Binding-site contacts:
Ligand atom O24 contacts residue LYS70 of chain 4.A at 3.3 Å.
Ligand atom C16 contacts residue ASN53 of chain 4.A at 3.8 Å.
Ligand atom C2 contacts residue LYS70 of chain 4.A at 3.8 Å.
Ligand atom C32 contacts residue ARG173 of chain 2.A at 3.3 Å.
Ligand atom N3 contacts residue LYS70 of chain 4.A at 3.7 Å.
Ligand atom C32 contacts residue GLN63 of chain 4.A at 3.2 Å.
Ligand atom C9 contacts residue LEU56 of chain 4.A at 3.7 Å (hydrophobic).
Ligand atom C10 contacts residue MET66 of chain 4.A at 3.6 Å (hydrophobic).
Ligand atom C30 contacts residue LYS182 of chain 2.A at 3.7 Å.
Ligand atom C8 contacts residue LEU56 of chain 4.A at 3.6 Å (hydrophobic).
Ligand atom C5 contacts residue ASN57 of chain 4.A at 3.8 Å.
Ligand atom C18 contacts residue THR107 of chain 4.A at 3.8 Å.
Ligand atom C6 contacts residue ASN57 of chain 4.A at 3.7 Å.
Ligand atom C26 contacts residue ARG173 of chain 2.A at 3.8 Å.
Ligand atom C10 contacts residue LEU69 of chain 4.A at 3.8 Å (hydrophobic).
Ligand atom C6 contacts residue ASN53 of chain 4.A at 3.5 Å.
Ligand atom C11 contacts residue LEU56 of chain 4.A at 3.7 Å (hydrophobic).
Ligand atom C27 contacts residue ARG173 of chain 2.A at 3.5 Å.
Ligand atom C28 contacts residue ARG173 of chain 2.A at 3.4 Å.
Ligand atom C22 contacts residue ASN53 of chain 4.A at 3.5 Å.
Ligand atom C27 contacts residue LYS70 of chain 4.A at 3.5 Å.
Ligand atom C22 contacts residue ALA105 of chain 4.A at 3.5 Å (hydrophobic).
Ligand atom O14 contacts residue ASN57 of chain 4.A at 3.3 Å (h-bond).
Ligand atom C22 contacts residue THR107 of chain 4.A at 3.8 Å.
Ligand atom C21 contacts residue TYR130 of chain 4.A at 3.5 Å (hydrophobic).
Ligand atom C16 contacts residue THR107 of chain 4.A at 3.8 Å.
Ligand atom N3 contacts residue GLN63 of chain 4.A at 3.1 Å (h-bond).
Ligand atom C26 contacts residue LYS70 of chain 4.A at 3.4 Å.
Ligand atom C22 contacts residue TYR130 of chain 4.A at 3.7 Å (hydrophobic).
Ligand atom C29 contacts residue ARG173 of chain 2.A at 3.8 Å.
Ligand atom C23 contacts residue ASN57 of chain 4.A at 3.5 Å.
Ligand atom C8 contacts residue ASN57 of chain 4.A at 3.5 Å.
Ligand atom C1 contacts residue LYS70 of chain 4.A at 3.5 Å.
Ligand atom N3 contacts residue ARG173 of chain 2.A at 3.3 Å.
Ligand atom C12 contacts residue LEU56 of chain 4.A at 3.7 Å (hydrophobic).
Ligand atom C25 contacts residue ASN57 of chain 4.A at 3.3 Å.
Ligand atom C17 contacts residue THR107 of chain 4.A at 3.7 Å.
Ligand atom C2 contacts residue ARG173 of chain 2.A at 3.5 Å.
Ligand atom N4 contacts residue ASN57 of chain 4.A at 2.8 Å (h-bond).
Ligand atom C2 contacts residue GLN63 of chain 4.A at 3.5 Å.

The small molecule below binds the protein below.
Small molecule (SMILES): Cc1[nH]c2ccccc2c1CC(=O)N[C@@H](Cc1ccccc1)C(=O)N(C)c1ccccc1

Sequence of chain 2.A:
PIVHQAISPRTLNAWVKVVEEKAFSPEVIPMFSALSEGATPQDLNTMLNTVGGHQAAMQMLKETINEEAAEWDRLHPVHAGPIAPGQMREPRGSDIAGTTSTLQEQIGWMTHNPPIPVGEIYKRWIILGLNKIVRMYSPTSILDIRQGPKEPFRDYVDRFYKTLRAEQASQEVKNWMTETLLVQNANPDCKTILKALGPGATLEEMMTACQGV

Sequence of chain 4.A:
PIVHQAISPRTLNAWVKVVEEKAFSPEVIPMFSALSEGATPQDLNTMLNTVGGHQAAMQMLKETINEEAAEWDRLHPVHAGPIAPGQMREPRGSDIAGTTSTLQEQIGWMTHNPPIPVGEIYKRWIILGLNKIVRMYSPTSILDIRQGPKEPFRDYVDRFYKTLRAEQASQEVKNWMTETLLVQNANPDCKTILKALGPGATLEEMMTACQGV